Binding-site contacts:
Ligand atom OAK contacts residue GLY114 of chain 1.J at 3.5 Å (h-bond).
Ligand atom OAH contacts residue MET39 of chain 1.J at 3.1 Å (h-bond).
Ligand atom N contacts residue GLY114 of chain 1.J at 2.9 Å (h-bond).
Ligand atom OXT contacts residue VAL131 of chain 1.J at 3.6 Å.
Ligand atom NAS contacts residue GLY114 of chain 1.J at 2.8 Å (h-bond).
Ligand atom NAR contacts residue SER88 of chain 1.J at 3.0 Å (h-bond).
Ligand atom CAX contacts residue LEU38 of chain 1.J at 3.4 Å (hydrophobic).
Ligand atom OAI contacts residue GLN34 of chain 1.J at 3.5 Å (h-bond).
Ligand atom CAQ contacts residue SER88 of chain 1.J at 3.3 Å.
Ligand atom NAR contacts residue GLY37 of chain 1.J at 3.6 Å.
Ligand atom OAI contacts residue ALA1 of chain 1.J at 3.4 Å (h-bond).
Ligand atom OAH contacts residue LEU38 of chain 1.J at 3.2 Å (h-bond).
Ligand atom CAN contacts residue ASP132 of chain 1.J at 3.6 Å.
Ligand atom OAG contacts residue ARG163 of chain 1.J at 2.6 Å (salt-bridge).
Ligand atom O contacts residue ARG87 of chain 1.J at 3.6 Å.
Ligand atom CAW contacts residue GLY114 of chain 1.J at 3.5 Å.
Ligand atom N contacts residue ASP132 of chain 1.J at 3.1 Å (salt-bridge).
Ligand atom CAA contacts residue ALA89 of chain 1.J at 3.3 Å (hydrophobic).
Ligand atom CAX contacts residue SER88 of chain 1.J at 3.6 Å.
Ligand atom OAI contacts residue HIS36 of chain 1.J at 2.6 Å (h-bond).
Ligand atom N contacts residue SER133 of chain 1.J at 2.8 Å (h-bond).
Ligand atom OAH contacts residue SER88 of chain 1.J at 2.7 Å (h-bond).
Ligand atom OAG contacts residue HIS36 of chain 1.J at 3.6 Å.
Ligand atom OAI contacts residue SER88 of chain 1.J at 3.1 Å.
Ligand atom CAU contacts residue LEU115 of chain 1.J at 3.6 Å (hydrophobic).
Ligand atom OAH contacts residue GLY37 of chain 1.J at 3.5 Å.
Ligand atom CAA contacts residue TRP65 of chain 1.H at 3.3 Å (hydrophobic).
Ligand atom CB contacts residue ASP132 of chain 1.J at 3.4 Å.
Ligand atom CAB contacts residue TYR29 of chain 1.H at 3.5 Å (hydrophobic).
Ligand atom OAK contacts residue ASN113 of chain 1.J at 3.5 Å (h-bond).
Ligand atom OAL contacts residue GLY37 of chain 1.J at 3.6 Å.
Ligand atom O contacts residue SER133 of chain 1.J at 3.4 Å (h-bond).
Ligand atom CAP contacts residue ALA89 of chain 1.J at 3.6 Å (hydrophobic).
Ligand atom C contacts residue ARG87 of chain 1.J at 3.6 Å.
Ligand atom CAN contacts residue LEU115 of chain 1.J at 3.2 Å (hydrophobic).
Ligand atom CAZ contacts residue GLY37 of chain 1.J at 3.4 Å.
Ligand atom OAL contacts residue LEU38 of chain 1.J at 3.0 Å (h-bond).
Ligand atom SBD contacts residue HIS36 of chain 1.J at 3.3 Å (h-bond).
Ligand atom OAE contacts residue THR90 of chain 1.J at 3.3 Å.
Ligand atom OXT contacts residue ARG87 of chain 1.J at 2.8 Å (salt-bridge).

A protein and the small-molecule ligand that binds it are described below.
Small molecule (SMILES): C[N+](C)(C)[C@@H](Cc1c[nH]c(S(=O)C[C@H](NC(=O)CC[C@H]([NH3+])C(=O)O)C(=O)O)n1)C(=O)O

Sequence of chain 1.H:
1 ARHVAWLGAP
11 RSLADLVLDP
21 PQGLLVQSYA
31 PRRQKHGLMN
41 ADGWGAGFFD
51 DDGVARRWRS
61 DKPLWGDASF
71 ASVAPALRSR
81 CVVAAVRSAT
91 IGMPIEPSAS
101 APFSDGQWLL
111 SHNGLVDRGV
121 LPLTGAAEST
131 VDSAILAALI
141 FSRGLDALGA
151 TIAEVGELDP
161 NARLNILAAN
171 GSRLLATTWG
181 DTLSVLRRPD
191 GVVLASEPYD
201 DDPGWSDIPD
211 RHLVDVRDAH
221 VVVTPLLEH

Sequence of chain 1.J:
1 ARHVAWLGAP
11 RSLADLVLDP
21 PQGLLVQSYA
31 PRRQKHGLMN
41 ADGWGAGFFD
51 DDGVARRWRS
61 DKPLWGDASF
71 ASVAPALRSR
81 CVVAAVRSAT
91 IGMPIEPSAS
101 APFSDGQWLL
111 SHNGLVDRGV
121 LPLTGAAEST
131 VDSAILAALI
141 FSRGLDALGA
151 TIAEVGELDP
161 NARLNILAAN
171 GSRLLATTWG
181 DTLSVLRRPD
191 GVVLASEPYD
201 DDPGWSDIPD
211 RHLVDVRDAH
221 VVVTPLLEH